Sequence of chain 1.A:
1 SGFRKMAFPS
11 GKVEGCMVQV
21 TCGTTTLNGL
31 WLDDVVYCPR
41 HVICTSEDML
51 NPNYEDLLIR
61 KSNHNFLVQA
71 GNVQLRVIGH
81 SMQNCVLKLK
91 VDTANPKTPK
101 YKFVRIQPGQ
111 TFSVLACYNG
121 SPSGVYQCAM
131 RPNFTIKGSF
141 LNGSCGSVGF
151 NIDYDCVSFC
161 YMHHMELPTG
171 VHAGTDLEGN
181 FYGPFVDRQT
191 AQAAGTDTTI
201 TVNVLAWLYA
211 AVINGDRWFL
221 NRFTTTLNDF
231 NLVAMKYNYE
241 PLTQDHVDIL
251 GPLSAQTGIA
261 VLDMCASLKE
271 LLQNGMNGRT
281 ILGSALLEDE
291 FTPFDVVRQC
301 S

This protein binds this small molecule.
Small molecule (SMILES): CCC(=O)N(C(=O)[C@@H]1COc2ccc(Cl)cc21)c1cncc2ccccc12

Sequence of chain 1.B:
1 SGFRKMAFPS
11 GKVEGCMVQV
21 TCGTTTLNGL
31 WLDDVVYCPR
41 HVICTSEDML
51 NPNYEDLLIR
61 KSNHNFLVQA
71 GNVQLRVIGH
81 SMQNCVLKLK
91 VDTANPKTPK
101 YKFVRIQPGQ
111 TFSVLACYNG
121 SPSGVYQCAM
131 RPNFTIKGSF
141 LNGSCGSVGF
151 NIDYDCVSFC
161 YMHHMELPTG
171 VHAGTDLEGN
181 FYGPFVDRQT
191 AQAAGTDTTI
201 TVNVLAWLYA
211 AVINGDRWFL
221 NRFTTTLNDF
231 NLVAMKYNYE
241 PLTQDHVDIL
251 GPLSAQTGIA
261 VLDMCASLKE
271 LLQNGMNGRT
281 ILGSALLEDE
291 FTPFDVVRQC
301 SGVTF

Binding-site contacts:
Ligand atom C16 contacts residue ASN142 of chain 1.B at 3.9 Å.
Ligand atom C19 contacts residue SER144 of chain 1.B at 3.8 Å.
Ligand atom C10 contacts residue MET165 of chain 1.B at 3.6 Å (hydrophobic).
Ligand atom C contacts residue CYS145 of chain 1.B at 1.9 Å (hydrophobic).
Ligand atom C12 contacts residue CYS145 of chain 1.B at 3.9 Å (hydrophobic).
Ligand atom C contacts residue GLY143 of chain 1.B at 3.6 Å.
Ligand atom O1 contacts residue GLU166 of chain 1.B at 3.2 Å (salt-bridge).
Ligand atom C8 contacts residue MET165 of chain 1.B at 3.8 Å (hydrophobic).
Ligand atom C18 contacts residue LEU141 of chain 1.B at 3.8 Å (hydrophobic).
Ligand atom C14 contacts residue ASN142 of chain 1.B at 3.7 Å.
Ligand atom C9 contacts residue MET165 of chain 1.B at 3.7 Å (hydrophobic).
Ligand atom C1 contacts residue CYS145 of chain 1.B at 3.0 Å (hydrophobic).
Ligand atom C11 contacts residue ARG188 of chain 1.B at 3.8 Å.
Ligand atom C8 contacts residue HIS41 of chain 1.B at 3.9 Å.
Ligand atom C17 contacts residue LEU141 of chain 1.B at 3.8 Å (hydrophobic).
Ligand atom C17 contacts residue GLU166 of chain 1.B at 3.4 Å.
Ligand atom C20 contacts residue HIS163 of chain 1.B at 3.3 Å.
Ligand atom C10 contacts residue ARG188 of chain 1.B at 3.6 Å.
Ligand atom N contacts residue CYS145 of chain 1.B at 3.6 Å.
Ligand atom C8 contacts residue HIS164 of chain 1.B at 3.6 Å.
Ligand atom C6 contacts residue GLN189 of chain 1.B at 3.6 Å.
Ligand atom O1 contacts residue MET165 of chain 1.B at 3.6 Å.
Ligand atom N1 contacts residue HIS163 of chain 1.B at 2.6 Å (h-bond).
Ligand atom C19 contacts residue HIS163 of chain 1.B at 3.7 Å.
Ligand atom C1 contacts residue GLY143 of chain 1.B at 3.3 Å.
Ligand atom CL contacts residue ASP187 of chain 1.B at 3.4 Å.
Ligand atom CL contacts residue HIS41 of chain 1.B at 3.3 Å.
Ligand atom N1 contacts residue SER144 of chain 1.B at 3.4 Å (h-bond).
Ligand atom C17 contacts residue ASN142 of chain 1.B at 3.9 Å.
Ligand atom C20 contacts residue CYS145 of chain 1.B at 3.6 Å (hydrophobic).
Ligand atom C1 contacts residue ASN142 of chain 1.B at 3.6 Å.
Ligand atom C11 contacts residue GLN189 of chain 1.B at 3.6 Å.
Ligand atom C19 contacts residue GLU166 of chain 1.B at 3.6 Å.
Ligand atom O contacts residue CYS145 of chain 1.B at 3.9 Å.
Ligand atom C18 contacts residue GLU166 of chain 1.B at 3.8 Å.
Ligand atom O2 contacts residue GLN189 of chain 1.B at 2.9 Å (h-bond).
Ligand atom C19 contacts residue PHE140 of chain 1.B at 3.8 Å (hydrophobic).
Ligand atom C17 contacts residue PHE140 of chain 1.B at 3.6 Å (hydrophobic).
Ligand atom C2 contacts residue CYS145 of chain 1.B at 3.3 Å (hydrophobic).
Ligand atom C19 contacts residue LEU141 of chain 1.B at 3.8 Å (hydrophobic).